This small molecule binds to this protein.
Small molecule (SMILES): CC(=O)N[C@@H]1[C@@H](O)[C@H](O)[C@@H](CO)O[C@H]1O

Binding-site contacts:
Ligand atom C7 contacts residue ASN657 of chain 1.C at 3.9 Å.
Ligand atom O5 contacts residue ASN657 of chain 1.C at 2.5 Å (h-bond).
Ligand atom C4 contacts residue ASN657 of chain 1.C at 4.3 Å.
Ligand atom C6 contacts residue ASN657 of chain 1.C at 4.4 Å.
Ligand atom N2 contacts residue ASN657 of chain 1.C at 2.9 Å (h-bond).
Ligand atom C2 contacts residue ASN657 of chain 1.C at 2.5 Å.
Ligand atom O5 contacts residue HIS655 of chain 1.C at 4.4 Å.
Ligand atom C3 contacts residue ASN657 of chain 1.C at 3.8 Å.
Ligand atom C5 contacts residue ASN657 of chain 1.C at 3.8 Å.
Ligand atom C1 contacts residue ASN657 of chain 1.C at 1.5 Å.

Sequence of chain 1.C:
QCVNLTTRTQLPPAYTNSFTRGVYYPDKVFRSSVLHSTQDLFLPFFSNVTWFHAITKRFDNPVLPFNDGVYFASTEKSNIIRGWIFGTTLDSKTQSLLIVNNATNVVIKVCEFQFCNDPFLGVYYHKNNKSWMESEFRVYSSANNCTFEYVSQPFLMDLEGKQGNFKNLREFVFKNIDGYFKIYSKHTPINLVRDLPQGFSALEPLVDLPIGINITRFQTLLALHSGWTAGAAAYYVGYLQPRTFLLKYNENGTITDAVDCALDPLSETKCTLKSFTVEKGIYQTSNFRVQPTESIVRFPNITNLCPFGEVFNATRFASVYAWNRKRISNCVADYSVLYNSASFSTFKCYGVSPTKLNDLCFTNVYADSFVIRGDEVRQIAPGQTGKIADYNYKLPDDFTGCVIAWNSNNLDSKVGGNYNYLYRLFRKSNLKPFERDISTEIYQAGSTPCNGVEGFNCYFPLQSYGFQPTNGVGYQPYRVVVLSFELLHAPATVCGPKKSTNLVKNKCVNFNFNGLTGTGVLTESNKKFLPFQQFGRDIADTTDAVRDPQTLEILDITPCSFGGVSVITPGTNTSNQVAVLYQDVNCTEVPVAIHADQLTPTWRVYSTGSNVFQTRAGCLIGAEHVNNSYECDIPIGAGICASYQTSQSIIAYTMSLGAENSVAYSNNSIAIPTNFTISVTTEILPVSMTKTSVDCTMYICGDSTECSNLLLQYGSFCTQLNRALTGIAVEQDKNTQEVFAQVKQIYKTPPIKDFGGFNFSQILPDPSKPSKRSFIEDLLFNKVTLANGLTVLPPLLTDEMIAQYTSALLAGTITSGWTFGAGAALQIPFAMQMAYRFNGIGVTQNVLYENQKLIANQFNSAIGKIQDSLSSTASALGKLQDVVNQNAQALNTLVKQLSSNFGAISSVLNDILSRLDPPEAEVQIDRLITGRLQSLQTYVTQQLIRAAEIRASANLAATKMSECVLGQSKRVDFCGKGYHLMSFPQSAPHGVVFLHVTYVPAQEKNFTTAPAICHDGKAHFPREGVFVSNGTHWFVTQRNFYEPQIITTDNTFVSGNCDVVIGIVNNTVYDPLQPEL